Sequence of chain 2.A:
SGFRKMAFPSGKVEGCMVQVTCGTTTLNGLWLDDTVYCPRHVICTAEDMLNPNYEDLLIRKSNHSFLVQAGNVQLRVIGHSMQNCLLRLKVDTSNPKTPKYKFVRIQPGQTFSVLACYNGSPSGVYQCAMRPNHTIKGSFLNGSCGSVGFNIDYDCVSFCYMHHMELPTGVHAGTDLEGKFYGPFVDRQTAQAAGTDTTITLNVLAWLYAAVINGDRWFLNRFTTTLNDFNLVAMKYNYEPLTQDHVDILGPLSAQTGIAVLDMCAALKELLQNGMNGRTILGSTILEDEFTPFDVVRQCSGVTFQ

The small molecule below binds the protein below.
Small molecule (SMILES): O=C(/C=C/c1ccccc1)N[C@@H](Cc1ccccc1)C(=O)N[C@@H](C[C@@H]1CCNC1=O)[C@H](O)C(=O)NCc1ccccc1

Binding-site contacts:
Ligand atom O01 contacts residue MET165 of chain 2.A at 3.5 Å.
Ligand atom C30 contacts residue MET49 of chain 2.A at 3.7 Å (hydrophobic).
Ligand atom O48 contacts residue HIS172 of chain 2.A at 3.7 Å.
Ligand atom C34 contacts residue HIS164 of chain 2.A at 3.8 Å.
Ligand atom O48 contacts residue GLU166 of chain 2.A at 3.8 Å.
Ligand atom O48 contacts residue HIS163 of chain 2.A at 2.7 Å (h-bond).
Ligand atom C28 contacts residue MET49 of chain 2.A at 3.7 Å (hydrophobic).
Ligand atom C80 contacts residue MET49 of chain 2.A at 3.5 Å (hydrophobic).
Ligand atom C78 contacts residue CYS44 of chain 2.A at 3.3 Å (hydrophobic).
Ligand atom N49 contacts residue GLU166 of chain 2.A at 3.3 Å (salt-bridge).
Ligand atom C28 contacts residue ARG188 of chain 2.A at 3.7 Å.
Ligand atom C51 contacts residue ASN142 of chain 2.A at 3.5 Å.
Ligand atom C05 contacts residue GLU166 of chain 2.A at 3.4 Å.
Ligand atom C26 contacts residue MET49 of chain 2.A at 3.7 Å (hydrophobic).
Ligand atom C30 contacts residue ARG188 of chain 2.A at 3.3 Å.
Ligand atom O58 contacts residue CYS145 of chain 2.A at 2.7 Å (h-bond).
Ligand atom O58 contacts residue SER144 of chain 2.A at 3.3 Å (h-bond).
Ligand atom C76 contacts residue THR25 of chain 2.A at 3.7 Å.
Ligand atom C03 contacts residue GLU166 of chain 2.A at 3.6 Å.
Ligand atom N49 contacts residue PHE140 of chain 2.A at 3.4 Å (h-bond).
Ligand atom C25 contacts residue MET49 of chain 2.A at 3.6 Å (hydrophobic).
Ligand atom N38 contacts residue HIS164 of chain 2.A at 3.2 Å (h-bond).
Ligand atom C32 contacts residue MET165 of chain 2.A at 3.4 Å (hydrophobic).
Ligand atom C76 contacts residue HIS41 of chain 2.A at 3.6 Å.
Ligand atom O58 contacts residue GLY143 of chain 2.A at 3.2 Å (h-bond).
Ligand atom C32 contacts residue ASP187 of chain 2.A at 3.6 Å.
Ligand atom C66 contacts residue HIS41 of chain 2.A at 3.5 Å.
Ligand atom C57 contacts residue CYS145 of chain 2.A at 1.8 Å (hydrophobic).
Ligand atom C30 contacts residue ASP187 of chain 2.A at 3.6 Å.
Ligand atom O01 contacts residue GLU166 of chain 2.A at 2.9 Å (salt-bridge).
Ligand atom O67 contacts residue CYS145 of chain 2.A at 2.6 Å (h-bond).
Ligand atom N38 contacts residue CYS145 of chain 2.A at 3.0 Å (h-bond).
Ligand atom O67 contacts residue HIS41 of chain 2.A at 2.3 Å (h-bond).
Ligand atom C40 contacts residue CYS145 of chain 2.A at 2.7 Å (hydrophobic).
Ligand atom O48 contacts residue PHE140 of chain 2.A at 3.6 Å.
Ligand atom C34 contacts residue MET49 of chain 2.A at 3.7 Å (hydrophobic).
Ligand atom C66 contacts residue CYS145 of chain 2.A at 2.6 Å (hydrophobic).
Ligand atom C54 contacts residue ASN142 of chain 2.A at 3.1 Å.
Ligand atom C32 contacts residue MET49 of chain 2.A at 3.8 Å (hydrophobic).
Ligand atom C42 contacts residue CYS145 of chain 2.A at 3.2 Å (hydrophobic).